This small molecule binds to this protein.
Small molecule (SMILES): COc1ccccc1OS(=O)(=O)[C@@H]1C[C@@H]2O[C@H]1C(c1ccc(O)cc1)=C2c1ccc(O)cc1

Binding-site contacts:
Ligand atom C06 contacts residue GLU53 of chain 1.B at 3.4 Å.
Ligand atom C12 contacts residue THR47 of chain 1.B at 3.9 Å.
Ligand atom C23 contacts residue GLY120 of chain 1.B at 3.5 Å.
Ligand atom O04 contacts residue LEU225 of chain 1.B at 3.7 Å.
Ligand atom C07 contacts residue PHE104 of chain 1.B at 3.7 Å (hydrophobic).
Ligand atom C22 contacts residue GLY120 of chain 1.B at 3.9 Å.
Ligand atom O03 contacts residue LEU46 of chain 1.B at 3.8 Å.
Ligand atom C23 contacts residue MET121 of chain 1.B at 3.8 Å (hydrophobic).
Ligand atom C25 contacts residue MET121 of chain 1.B at 3.6 Å (hydrophobic).
Ligand atom C23 contacts residue HIS224 of chain 1.B at 3.3 Å.
Ligand atom C25 contacts residue MET43 of chain 1.B at 3.0 Å (hydrophobic).
Ligand atom C21 contacts residue VAL118 of chain 1.B at 3.7 Å (hydrophobic).
Ligand atom C12 contacts residue LEU225 of chain 1.B at 3.6 Å (hydrophobic).
Ligand atom O06 contacts residue GLY221 of chain 1.B at 3.3 Å.
Ligand atom C02 contacts residue LEU87 of chain 1.B at 3.5 Å (hydrophobic).
Ligand atom C03 contacts residue PHE104 of chain 1.B at 3.8 Å (hydrophobic).
Ligand atom C14 contacts residue ALA50 of chain 1.B at 3.6 Å (hydrophobic).
Ligand atom C21 contacts residue MET121 of chain 1.B at 3.7 Å (hydrophobic).
Ligand atom O02 contacts residue LEU240 of chain 1.B at 3.6 Å.
Ligand atom C22 contacts residue MET121 of chain 1.B at 3.6 Å (hydrophobic).
Ligand atom O03 contacts residue PHE125 of chain 1.B at 3.8 Å.
Ligand atom O07 contacts residue LEU225 of chain 1.B at 3.4 Å.
Ligand atom O06 contacts residue MET88 of chain 1.B at 3.2 Å.
Ligand atom S01 contacts residue ILE124 of chain 1.B at 3.9 Å.
Ligand atom O05 contacts residue MET121 of chain 1.B at 3.6 Å.
Ligand atom C17 contacts residue MET88 of chain 1.B at 3.8 Å (hydrophobic).
Ligand atom C24 contacts residue HIS224 of chain 1.B at 3.6 Å.
Ligand atom C16 contacts residue PHE104 of chain 1.B at 3.5 Å (hydrophobic).
Ligand atom O01 contacts residue ARG94 of chain 1.B at 3.1 Å (salt-bridge).
Ligand atom C22 contacts residue GLU119 of chain 1.B at 3.6 Å.
Ligand atom C03 contacts residue LEU91 of chain 1.B at 3.8 Å (hydrophobic).
Ligand atom O06 contacts residue ILE124 of chain 1.B at 3.3 Å.
Ligand atom O02 contacts residue THR47 of chain 1.B at 3.7 Å.
Ligand atom C11 contacts residue LEU46 of chain 1.B at 3.8 Å (hydrophobic).
Ligand atom C04 contacts residue PHE104 of chain 1.B at 3.5 Å (hydrophobic).
Ligand atom O05 contacts residue ILE124 of chain 1.B at 3.5 Å.
Ligand atom C01 contacts residue GLU53 of chain 1.B at 3.4 Å.
Ligand atom O01 contacts residue GLU53 of chain 1.B at 2.6 Å (salt-bridge).
Ligand atom O01 contacts residue LEU87 of chain 1.B at 3.8 Å.
Ligand atom C02 contacts residue LEU91 of chain 1.B at 3.9 Å (hydrophobic).

Sequence of chain 1.B:
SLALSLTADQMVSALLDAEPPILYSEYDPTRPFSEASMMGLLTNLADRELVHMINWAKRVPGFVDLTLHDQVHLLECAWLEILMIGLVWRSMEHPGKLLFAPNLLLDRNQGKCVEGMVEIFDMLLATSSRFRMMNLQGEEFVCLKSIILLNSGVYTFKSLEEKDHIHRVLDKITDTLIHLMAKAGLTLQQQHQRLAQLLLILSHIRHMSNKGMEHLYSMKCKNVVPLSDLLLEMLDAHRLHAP